Sequence of chain 1.B:
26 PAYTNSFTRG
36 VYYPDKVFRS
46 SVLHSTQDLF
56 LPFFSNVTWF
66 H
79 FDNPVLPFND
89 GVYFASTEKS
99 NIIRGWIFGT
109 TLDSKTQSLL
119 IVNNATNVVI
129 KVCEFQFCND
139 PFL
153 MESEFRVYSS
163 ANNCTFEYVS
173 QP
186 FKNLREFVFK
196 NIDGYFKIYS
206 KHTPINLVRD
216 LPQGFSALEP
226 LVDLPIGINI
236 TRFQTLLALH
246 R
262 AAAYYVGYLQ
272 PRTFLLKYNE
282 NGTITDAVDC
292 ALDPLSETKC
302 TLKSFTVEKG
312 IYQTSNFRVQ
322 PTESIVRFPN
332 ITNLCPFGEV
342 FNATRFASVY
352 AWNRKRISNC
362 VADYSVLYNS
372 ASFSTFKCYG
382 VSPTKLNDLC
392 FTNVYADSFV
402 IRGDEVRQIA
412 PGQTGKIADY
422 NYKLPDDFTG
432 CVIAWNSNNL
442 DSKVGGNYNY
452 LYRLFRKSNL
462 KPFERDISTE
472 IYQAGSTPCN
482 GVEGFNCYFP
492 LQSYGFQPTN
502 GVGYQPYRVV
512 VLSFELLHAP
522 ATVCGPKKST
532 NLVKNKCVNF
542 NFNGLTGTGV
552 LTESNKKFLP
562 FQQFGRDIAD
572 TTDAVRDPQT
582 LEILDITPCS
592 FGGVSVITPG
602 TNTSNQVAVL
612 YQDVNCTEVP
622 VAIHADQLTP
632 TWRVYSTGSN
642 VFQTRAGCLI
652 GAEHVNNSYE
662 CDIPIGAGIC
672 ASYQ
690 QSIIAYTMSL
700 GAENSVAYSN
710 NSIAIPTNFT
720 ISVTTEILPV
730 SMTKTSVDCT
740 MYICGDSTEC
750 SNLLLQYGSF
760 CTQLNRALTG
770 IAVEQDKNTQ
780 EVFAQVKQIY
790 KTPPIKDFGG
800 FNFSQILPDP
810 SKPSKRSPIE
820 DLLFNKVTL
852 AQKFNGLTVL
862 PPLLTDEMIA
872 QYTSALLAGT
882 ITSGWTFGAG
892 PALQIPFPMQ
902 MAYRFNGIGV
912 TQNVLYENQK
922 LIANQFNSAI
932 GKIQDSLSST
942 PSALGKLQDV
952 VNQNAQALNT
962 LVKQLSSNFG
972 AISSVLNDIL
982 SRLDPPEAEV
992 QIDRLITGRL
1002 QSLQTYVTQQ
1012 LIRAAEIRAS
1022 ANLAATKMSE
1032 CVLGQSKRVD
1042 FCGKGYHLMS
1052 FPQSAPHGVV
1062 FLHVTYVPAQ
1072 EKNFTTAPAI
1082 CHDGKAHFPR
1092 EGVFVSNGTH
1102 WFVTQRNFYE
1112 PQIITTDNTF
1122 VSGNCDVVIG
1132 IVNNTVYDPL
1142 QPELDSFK

A small-molecule ligand and the protein it binds are described below.
Small molecule (SMILES): CC(=O)N[C@@H]1[C@@H](O)[C@H](O)[C@@H](CO)O[C@H]1O

Binding-site contacts:
Ligand atom O3 contacts residue VAL367 of chain 1.B at 3.0 Å (h-bond).
Ligand atom C1 contacts residue ASN343 of chain 1.B at 1.4 Å.
Ligand atom O4 contacts residue SER371 of chain 1.B at 3.4 Å (h-bond).
Ligand atom O3 contacts residue ASN370 of chain 1.B at 4.4 Å.
Ligand atom C8 contacts residue GLY339 of chain 1.B at 4.1 Å.
Ligand atom C3 contacts residue VAL367 of chain 1.B at 4.2 Å (hydrophobic).
Ligand atom C6 contacts residue SER373 of chain 1.B at 4.2 Å.
Ligand atom C3 contacts residue ASN343 of chain 1.B at 3.8 Å.
Ligand atom C8 contacts residue ASN343 of chain 1.B at 4.3 Å.
Ligand atom C8 contacts residue PHE338 of chain 1.B at 3.5 Å (hydrophobic).
Ligand atom N2 contacts residue ASN343 of chain 1.B at 2.9 Å (h-bond).
Ligand atom O5 contacts residue ASN343 of chain 1.B at 2.4 Å (h-bond).
Ligand atom C4 contacts residue SER371 of chain 1.B at 4.4 Å.
Ligand atom C5 contacts residue SER371 of chain 1.B at 4.5 Å.
Ligand atom C5 contacts residue ASN343 of chain 1.B at 3.7 Å.
Ligand atom O4 contacts residue SER373 of chain 1.B at 4.5 Å.
Ligand atom C7 contacts residue PHE342 of chain 1.B at 4.4 Å (hydrophobic).
Ligand atom O7 contacts residue ASN343 of chain 1.B at 3.1 Å (h-bond).
Ligand atom C7 contacts residue ASN343 of chain 1.B at 3.2 Å.
Ligand atom C4 contacts residue ASN343 of chain 1.B at 4.2 Å.
Ligand atom C2 contacts residue ASN343 of chain 1.B at 2.5 Å.
Ligand atom C8 contacts residue PHE342 of chain 1.B at 3.6 Å (hydrophobic).